This small molecule binds to this protein.
Small molecule (SMILES): CC(C)Cn1c(=O)n(C)c(=O)c2nc[nH]c21

Binding-site contacts:
Ligand atom N1 contacts residue ILE302 of chain 1.C at 3.8 Å.
Ligand atom C10 contacts residue PRO288 of chain 1.C at 3.7 Å (hydrophobic).
Ligand atom O2 contacts residue ILE285 of chain 1.C at 3.5 Å.
Ligand atom O6 contacts residue ILE302 of chain 1.C at 3.8 Å.
Ligand atom C11 contacts residue LEU242 of chain 1.C at 4.2 Å (hydrophobic).
Ligand atom C10 contacts residue ILE302 of chain 1.C at 4.0 Å (hydrophobic).
Ligand atom N7 contacts residue GLN335 of chain 1.C at 2.9 Å (h-bond).
Ligand atom C13 contacts residue LEU242 of chain 1.C at 4.0 Å (hydrophobic).
Ligand atom O2 contacts residue TYR83 of chain 1.C at 3.4 Å (h-bond).
Ligand atom O6 contacts residue PRO288 of chain 1.C at 4.3 Å.
Ligand atom C2 contacts residue ILE285 of chain 1.C at 4.3 Å (hydrophobic).
Ligand atom C10 contacts residue GLY287 of chain 1.C at 3.7 Å.
Ligand atom C8 contacts residue GLN335 of chain 1.C at 4.0 Å.
Ligand atom C11 contacts residue PHE338 of chain 1.C at 3.9 Å (hydrophobic).
Ligand atom N9 contacts residue PHE306 of chain 1.C at 4.1 Å.
Ligand atom N7 contacts residue LEU334 of chain 1.C at 4.3 Å.
Ligand atom C6 contacts residue ILE302 of chain 1.C at 3.7 Å (hydrophobic).
Ligand atom N1 contacts residue PHE338 of chain 1.C at 3.4 Å.
Ligand atom N3 contacts residue PHE338 of chain 1.C at 3.3 Å.
Ligand atom O2 contacts residue ASP284 of chain 1.C at 3.8 Å.
Ligand atom C6 contacts residue GLN335 of chain 1.C at 4.2 Å.
Ligand atom N9 contacts residue PHE338 of chain 1.C at 3.8 Å.
Ligand atom N7 contacts residue PHE338 of chain 1.C at 3.7 Å.
Ligand atom C5 contacts residue GLN335 of chain 1.C at 3.9 Å.
Ligand atom C5 contacts residue PHE338 of chain 1.C at 3.5 Å (hydrophobic).
Ligand atom C8 contacts residue PHE338 of chain 1.C at 3.9 Å (hydrophobic).
Ligand atom C2 contacts residue TYR83 of chain 1.C at 4.0 Å (hydrophobic).
Ligand atom C14 contacts residue HIS84 of chain 1.C at 4.1 Å.
Ligand atom O6 contacts residue PHE338 of chain 1.C at 3.8 Å.
Ligand atom C10 contacts residue PHE338 of chain 1.C at 4.1 Å (hydrophobic).
Ligand atom C2 contacts residue PHE338 of chain 1.C at 3.6 Å (hydrophobic).
Ligand atom C4 contacts residue PHE338 of chain 1.C at 3.5 Å (hydrophobic).
Ligand atom C14 contacts residue ILE302 of chain 1.C at 3.8 Å (hydrophobic).
Ligand atom C14 contacts residue TYR83 of chain 1.C at 3.7 Å (hydrophobic).
Ligand atom O6 contacts residue GLN335 of chain 1.C at 3.2 Å (h-bond).
Ligand atom C8 contacts residue LEU334 of chain 1.C at 4.1 Å (hydrophobic).
Ligand atom C8 contacts residue PHE306 of chain 1.C at 4.1 Å (hydrophobic).
Ligand atom C10 contacts residue TYR83 of chain 1.C at 4.0 Å (hydrophobic).
Ligand atom O2 contacts residue PHE338 of chain 1.C at 4.1 Å.
Ligand atom C6 contacts residue PHE338 of chain 1.C at 3.4 Å (hydrophobic).

Sequence of chain 1.C:
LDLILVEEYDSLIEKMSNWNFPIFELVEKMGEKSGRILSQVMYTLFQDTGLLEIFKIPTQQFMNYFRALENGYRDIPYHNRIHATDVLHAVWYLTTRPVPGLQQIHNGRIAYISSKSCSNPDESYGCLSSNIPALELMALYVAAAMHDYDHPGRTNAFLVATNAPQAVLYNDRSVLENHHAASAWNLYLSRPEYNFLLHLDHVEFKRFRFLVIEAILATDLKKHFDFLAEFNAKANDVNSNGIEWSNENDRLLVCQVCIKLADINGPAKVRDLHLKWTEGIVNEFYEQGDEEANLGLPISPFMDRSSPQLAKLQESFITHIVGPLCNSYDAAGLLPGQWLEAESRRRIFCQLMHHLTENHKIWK